Binding-site contacts:
Ligand atom O contacts residue THR170 of chain 1.C at 3.8 Å.
Ligand atom C22 contacts residue ASP104 of chain 1.C at 3.5 Å.
Ligand atom C21 contacts residue ASN270 of chain 1.C at 3.5 Å.
Ligand atom C20 contacts residue ASN270 of chain 1.C at 3.6 Å.
Ligand atom C23 contacts residue ASN270 of chain 1.C at 3.8 Å.
Ligand atom N1 contacts residue THR146 of chain 1.C at 3.3 Å (h-bond).
Ligand atom C23 contacts residue LEU244 of chain 1.C at 3.9 Å (hydrophobic).
Ligand atom C17 contacts residue PHE142 of chain 1.C at 3.9 Å (hydrophobic).
Ligand atom C24 contacts residue ASP104 of chain 1.C at 1.4 Å.
Ligand atom C25 contacts residue THR146 of chain 1.C at 3.2 Å.
Ligand atom C18 contacts residue VAL243 of chain 1.C at 3.9 Å (hydrophobic).
Ligand atom C16 contacts residue PHE142 of chain 1.C at 3.9 Å (hydrophobic).
Ligand atom O contacts residue ALA143 of chain 1.C at 3.6 Å.
Ligand atom C15 contacts residue ALA143 of chain 1.C at 3.8 Å (hydrophobic).
Ligand atom C19 contacts residue GLY174 of chain 1.C at 3.8 Å.
Ligand atom C17 contacts residue MET173 of chain 1.C at 3.6 Å (hydrophobic).
Ligand atom C7 contacts residue VAL165 of chain 1.C at 3.7 Å (hydrophobic).
Ligand atom C4 contacts residue VAL165 of chain 1.C at 3.9 Å (hydrophobic).
Ligand atom C24 contacts residue LEU244 of chain 1.C at 3.9 Å (hydrophobic).
Ligand atom C29 contacts residue GLY169 of chain 1.C at 3.9 Å.
Ligand atom N1 contacts residue MET173 of chain 1.C at 3.9 Å.
Ligand atom C19 contacts residue ASN270 of chain 1.C at 3.7 Å.
Ligand atom C14 contacts residue THR146 of chain 1.C at 3.5 Å.
Ligand atom C6 contacts residue GLN163 of chain 1.C at 3.3 Å.
Ligand atom C13 contacts residue MET173 of chain 1.C at 3.9 Å (hydrophobic).
Ligand atom C contacts residue GLU168 of chain 1.C at 3.5 Å.
Ligand atom C30 contacts residue MET173 of chain 1.C at 3.7 Å (hydrophobic).
Ligand atom O2 contacts residue THR170 of chain 1.C at 2.7 Å (h-bond).
Ligand atom O1 contacts residue THR170 of chain 1.C at 3.3 Å.
Ligand atom O contacts residue PHE142 of chain 1.C at 3.9 Å.
Ligand atom C22 contacts residue ASN39 of chain 1.C at 3.8 Å.
Ligand atom C13 contacts residue THR146 of chain 1.C at 3.8 Å.
Ligand atom C22 contacts residue ASN270 of chain 1.C at 3.6 Å.
Ligand atom O1 contacts residue PHE147 of chain 1.C at 3.7 Å.
Ligand atom C16 contacts residue MET173 of chain 1.C at 3.7 Å (hydrophobic).
Ligand atom O2 contacts residue THR146 of chain 1.C at 3.4 Å.
Ligand atom C24 contacts residue TRP105 of chain 1.C at 3.9 Å (hydrophobic).
Ligand atom O contacts residue PHE147 of chain 1.C at 3.7 Å.
Ligand atom C23 contacts residue ASP104 of chain 1.C at 2.6 Å.
Ligand atom C19 contacts residue THR170 of chain 1.C at 3.7 Å.

Sequence of chain 1.C:
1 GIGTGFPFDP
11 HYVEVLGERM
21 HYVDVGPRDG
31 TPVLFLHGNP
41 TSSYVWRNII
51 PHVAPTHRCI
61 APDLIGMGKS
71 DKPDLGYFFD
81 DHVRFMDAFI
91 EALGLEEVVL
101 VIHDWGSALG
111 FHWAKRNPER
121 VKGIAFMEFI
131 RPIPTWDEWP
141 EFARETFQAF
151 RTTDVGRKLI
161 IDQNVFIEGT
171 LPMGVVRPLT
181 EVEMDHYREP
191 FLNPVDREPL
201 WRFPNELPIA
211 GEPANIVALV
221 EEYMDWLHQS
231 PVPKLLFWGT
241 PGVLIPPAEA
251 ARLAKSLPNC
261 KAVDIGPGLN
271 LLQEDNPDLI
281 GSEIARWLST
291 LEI

The protein below binds the small molecule below.
Small molecule (SMILES): CN(C)c1ccc2c(c1)C(C)(C)C1=CC(=[N+](C)C)C=CC1=C2c1cc(C(=O)NCCOCCOCCCCCCCl)ccc1C(=O)O